The protein below binds the small molecule below.
Small molecule (SMILES): CC(=O)N[C@@H]1[C@@H](O)[C@H](O)[C@@H](CO)O[C@H]1O

Sequence of chain 1.D:
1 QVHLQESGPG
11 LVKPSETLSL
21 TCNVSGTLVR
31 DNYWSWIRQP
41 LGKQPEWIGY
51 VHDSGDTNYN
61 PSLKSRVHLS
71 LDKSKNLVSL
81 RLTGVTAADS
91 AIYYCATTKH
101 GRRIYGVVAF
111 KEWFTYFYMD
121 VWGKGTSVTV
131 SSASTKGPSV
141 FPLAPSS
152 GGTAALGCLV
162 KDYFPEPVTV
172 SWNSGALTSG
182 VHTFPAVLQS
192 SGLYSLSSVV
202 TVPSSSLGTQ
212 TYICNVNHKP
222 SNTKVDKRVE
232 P

Binding-site contacts:
Ligand atom C5 contacts residue ASN23 of chain 1.D at 3.7 Å.
Ligand atom N2 contacts residue THR21 of chain 1.D at 4.4 Å.
Ligand atom O5 contacts residue ASN23 of chain 1.D at 2.4 Å (h-bond).
Ligand atom C1 contacts residue ASN23 of chain 1.D at 1.4 Å.
Ligand atom C7 contacts residue ASN23 of chain 1.D at 3.9 Å.
Ligand atom C8 contacts residue SER7 of chain 1.D at 3.3 Å.
Ligand atom O7 contacts residue ASN23 of chain 1.D at 4.5 Å.
Ligand atom C3 contacts residue ASN23 of chain 1.D at 3.8 Å.
Ligand atom O6 contacts residue ASN23 of chain 1.D at 4.3 Å.
Ligand atom C2 contacts residue ASN23 of chain 1.D at 2.5 Å.
Ligand atom N2 contacts residue ASN23 of chain 1.D at 2.9 Å (h-bond).
Ligand atom C7 contacts residue SER7 of chain 1.D at 3.7 Å.
Ligand atom N2 contacts residue SER7 of chain 1.D at 4.4 Å.
Ligand atom C8 contacts residue THR21 of chain 1.D at 3.7 Å.
Ligand atom O7 contacts residue SER7 of chain 1.D at 4.1 Å.
Ligand atom C4 contacts residue ASN23 of chain 1.D at 4.2 Å.